Binding-site contacts:
Ligand atom O1S6 contacts residue SER52 of chain 1.JB at 3.4 Å (h-bond).
Ligand atom C1 contacts residue ASN48 of chain 1.JB at 1.5 Å.
Ligand atom C7 contacts residue GLY53 of chain 1.JB at 4.2 Å.
Ligand atom C8 contacts residue TYR59 of chain 1.JB at 3.3 Å (hydrophobic).
Ligand atom C6 contacts residue SER52 of chain 1.JB at 4.0 Å.
Ligand atom C3 contacts residue ASN48 of chain 1.JB at 3.8 Å.
Ligand atom O3 contacts residue LYS112 of chain 1.JB at 4.1 Å.
Ligand atom O7 contacts residue TYR59 of chain 1.JB at 2.7 Å (h-bond).
Ligand atom C7 contacts residue THR57 of chain 1.JB at 3.9 Å.
Ligand atom C8 contacts residue GLY53 of chain 1.JB at 3.5 Å.
Ligand atom C7 contacts residue ASN48 of chain 1.JB at 3.4 Å.
Ligand atom C8 contacts residue SER55 of chain 1.JB at 2.9 Å.
Ligand atom C7 contacts residue TYR59 of chain 1.JB at 3.4 Å (hydrophobic).
Ligand atom C5 contacts residue THR50 of chain 1.JB at 3.4 Å.
Ligand atom C8 contacts residue ARG56 of chain 1.JB at 4.3 Å.
Ligand atom C5 contacts residue ASN48 of chain 1.JB at 3.7 Å.
Ligand atom C6 contacts residue GLY53 of chain 1.JB at 3.8 Å.
Ligand atom C1 contacts residue THR50 of chain 1.JB at 4.0 Å.
Ligand atom C8 contacts residue TYR139 of chain 1.JB at 3.5 Å (hydrophobic).
Ligand atom C7 contacts residue TYR139 of chain 1.JB at 4.0 Å (hydrophobic).
Ligand atom O5 contacts residue ASN48 of chain 1.JB at 2.4 Å (h-bond).
Ligand atom O5 contacts residue THR50 of chain 1.JB at 3.4 Å.
Ligand atom C4 contacts residue ASN48 of chain 1.JB at 4.3 Å.
Ligand atom N2 contacts residue TYR139 of chain 1.JB at 3.9 Å.
Ligand atom C8 contacts residue ASN48 of chain 1.JB at 4.4 Å.
Ligand atom C8 contacts residue THR50 of chain 1.JB at 3.6 Å.
Ligand atom O6 contacts residue SER52 of chain 1.JB at 4.3 Å.
Ligand atom O7 contacts residue ASN48 of chain 1.JB at 3.5 Å (h-bond).
Ligand atom N2 contacts residue ASN48 of chain 1.JB at 2.8 Å (h-bond).
Ligand atom O2 contacts residue ARG56 of chain 1.JB at 4.5 Å.
Ligand atom C8 contacts residue ASN114 of chain 1.JB at 4.1 Å.
Ligand atom O1S6 contacts residue GLY53 of chain 1.JB at 3.9 Å.
Ligand atom C7 contacts residue SER55 of chain 1.JB at 4.4 Å.
Ligand atom C8 contacts residue PHE115 of chain 1.JB at 3.9 Å (hydrophobic).
Ligand atom C6 contacts residue THR50 of chain 1.JB at 3.5 Å.
Ligand atom C2 contacts residue ASN48 of chain 1.JB at 2.5 Å.
Ligand atom O7 contacts residue THR57 of chain 1.JB at 3.2 Å.
Ligand atom C8 contacts residue THR57 of chain 1.JB at 3.9 Å.
Ligand atom N2 contacts residue GLY53 of chain 1.JB at 3.8 Å.

Sequence of chain 1.JB:
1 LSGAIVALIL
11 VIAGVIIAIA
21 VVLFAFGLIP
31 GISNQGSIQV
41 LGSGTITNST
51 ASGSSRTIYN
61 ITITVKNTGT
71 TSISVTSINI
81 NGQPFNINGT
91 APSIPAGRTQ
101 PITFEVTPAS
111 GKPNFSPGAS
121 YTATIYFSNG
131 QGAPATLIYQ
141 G

A small-molecule ligand and the protein it binds are described below.
Small molecule (SMILES): CC(=O)N[C@H]1[C@H](O[C@H]2[C@H](O)[C@@H](NC(C)=O)CO[C@@H]2CO)O[C@H](CO)[C@@H](O)[C@@H]1O[C@@H]1O[C@H](CS(=O)(=O)O)[C@@H](O)[C@H](O)[C@H]1O